Binding-site contacts:
Ligand atom BR contacts residue SER58 of chain 2.A at 4.0 Å.
Ligand atom BR contacts residue SER54 of chain 2.A at 3.8 Å.
Ligand atom BR contacts residue HIS12 of chain 2.A at 4.1 Å.

Sequence of chain 2.A:
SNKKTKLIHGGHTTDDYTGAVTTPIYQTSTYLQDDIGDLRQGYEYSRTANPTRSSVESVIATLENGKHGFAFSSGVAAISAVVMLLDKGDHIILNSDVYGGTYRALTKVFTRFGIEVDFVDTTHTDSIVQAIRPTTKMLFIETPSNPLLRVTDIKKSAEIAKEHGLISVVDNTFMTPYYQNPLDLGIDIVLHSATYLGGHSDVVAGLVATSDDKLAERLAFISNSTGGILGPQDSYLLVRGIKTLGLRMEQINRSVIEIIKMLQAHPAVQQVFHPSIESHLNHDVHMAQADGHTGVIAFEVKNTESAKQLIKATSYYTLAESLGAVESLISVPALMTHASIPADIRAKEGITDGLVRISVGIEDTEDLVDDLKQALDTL

The small molecule below binds the protein below.
Small molecule (SMILES): O=C(O)CNC(=O)Cn1ccc2ccc(Br)cc21